This protein binds this small molecule.
Small molecule (SMILES): CCc1cc(O)ccc1-c1ccc2c(C(N)=O)n[nH]c2c1

Binding-site contacts:
Ligand atom C4 contacts residue GLU64 of chain 1.A at 4.0 Å.
Ligand atom C7 contacts residue VAL77 of chain 1.A at 4.3 Å (hydrophobic).
Ligand atom C6 contacts residue PHE161 of chain 1.A at 4.3 Å (hydrophobic).
Ligand atom C6 contacts residue ASP160 of chain 1.A at 3.6 Å.
Ligand atom C5 contacts residue PHE161 of chain 1.A at 4.1 Å (hydrophobic).
Ligand atom O19 contacts residue LEU21 of chain 1.A at 3.9 Å.
Ligand atom O21 contacts residue PHE161 of chain 1.A at 3.3 Å (h-bond).
Ligand atom C13 contacts residue LEU149 of chain 1.A at 4.1 Å (hydrophobic).
Ligand atom C12 contacts residue LEU149 of chain 1.A at 4.2 Å (hydrophobic).
Ligand atom C18 contacts residue LEU98 of chain 1.A at 4.3 Å (hydrophobic).
Ligand atom C6 contacts residue GLY159 of chain 1.A at 4.2 Å.
Ligand atom N15 contacts residue ALA46 of chain 1.A at 4.0 Å.
Ligand atom C2 contacts residue LYS48 of chain 1.A at 4.3 Å.
Ligand atom N16 contacts residue TYR97 of chain 1.A at 4.0 Å.
Ligand atom C14 contacts residue LEU149 of chain 1.A at 4.2 Å (hydrophobic).
Ligand atom N20 contacts residue GLY101 of chain 1.A at 4.2 Å.
Ligand atom N20 contacts residue LEU98 of chain 1.A at 3.3 Å (h-bond).
Ligand atom C1 contacts residue MET95 of chain 1.A at 4.0 Å (hydrophobic).
Ligand atom N15 contacts residue GLU96 of chain 1.A at 2.9 Å (salt-bridge).
Ligand atom C5 contacts residue GLU64 of chain 1.A at 3.9 Å.
Ligand atom C5 contacts residue ASP160 of chain 1.A at 4.0 Å.
Ligand atom N15 contacts residue LEU98 of chain 1.A at 4.0 Å.
Ligand atom O21 contacts residue GLU64 of chain 1.A at 3.0 Å (salt-bridge).
Ligand atom C1 contacts residue LYS48 of chain 1.A at 3.9 Å.
Ligand atom O21 contacts residue LEU68 of chain 1.A at 3.8 Å.
Ligand atom N16 contacts residue GLU96 of chain 1.A at 3.8 Å.
Ligand atom N20 contacts residue LEU21 of chain 1.A at 4.1 Å.
Ligand atom C2 contacts residue VAL29 of chain 1.A at 4.2 Å (hydrophobic).
Ligand atom C14 contacts residue GLU96 of chain 1.A at 4.3 Å.
Ligand atom C13 contacts residue ALA46 of chain 1.A at 4.1 Å (hydrophobic).
Ligand atom C13 contacts residue GLU96 of chain 1.A at 3.9 Å.
Ligand atom C6 contacts residue MET95 of chain 1.A at 4.3 Å (hydrophobic).
Ligand atom O21 contacts residue ASP160 of chain 1.A at 4.0 Å.
Ligand atom C6 contacts residue VAL77 of chain 1.A at 4.2 Å (hydrophobic).
Ligand atom N16 contacts residue LEU98 of chain 1.A at 3.4 Å (h-bond).
Ligand atom N20 contacts residue TYR97 of chain 1.A at 3.8 Å.
Ligand atom C18 contacts residue LEU21 of chain 1.A at 3.9 Å (hydrophobic).
Ligand atom N15 contacts residue TYR97 of chain 1.A at 4.1 Å.
Ligand atom C17 contacts residue LEU149 of chain 1.A at 4.3 Å (hydrophobic).
Ligand atom C7 contacts residue ASP160 of chain 1.A at 4.0 Å.

Sequence of chain 1.A:
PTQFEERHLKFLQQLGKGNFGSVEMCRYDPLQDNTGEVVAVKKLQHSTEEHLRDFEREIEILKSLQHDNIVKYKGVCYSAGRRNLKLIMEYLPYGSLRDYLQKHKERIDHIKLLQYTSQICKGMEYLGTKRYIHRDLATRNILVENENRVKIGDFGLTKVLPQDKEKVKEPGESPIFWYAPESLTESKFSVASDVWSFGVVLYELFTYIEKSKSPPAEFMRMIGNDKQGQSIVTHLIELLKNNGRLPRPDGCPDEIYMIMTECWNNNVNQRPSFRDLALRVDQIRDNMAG